Sequence of chain 3.A:
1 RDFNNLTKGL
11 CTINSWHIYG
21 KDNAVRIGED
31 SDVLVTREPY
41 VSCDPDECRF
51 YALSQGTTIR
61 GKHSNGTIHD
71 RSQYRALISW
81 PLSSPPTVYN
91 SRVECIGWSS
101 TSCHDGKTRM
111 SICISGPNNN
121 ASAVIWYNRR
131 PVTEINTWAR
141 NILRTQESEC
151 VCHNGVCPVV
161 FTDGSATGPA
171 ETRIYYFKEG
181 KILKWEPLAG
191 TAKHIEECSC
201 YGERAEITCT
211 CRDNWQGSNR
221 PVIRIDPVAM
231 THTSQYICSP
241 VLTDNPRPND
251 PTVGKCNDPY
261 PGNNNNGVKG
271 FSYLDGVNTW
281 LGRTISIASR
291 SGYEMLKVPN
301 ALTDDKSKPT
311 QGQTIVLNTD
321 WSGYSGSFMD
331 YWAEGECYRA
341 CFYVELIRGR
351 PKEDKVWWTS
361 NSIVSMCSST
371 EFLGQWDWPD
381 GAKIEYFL

Binding-site contacts:
Ligand atom C2 contacts residue ASN65 of chain 3.A at 2.9 Å.
Ligand atom O7 contacts residue ASN65 of chain 3.A at 2.9 Å (h-bond).
Ligand atom C7 contacts residue ASN65 of chain 3.A at 3.3 Å.
Ligand atom C4 contacts residue TRP357 of chain 3.A at 4.4 Å (hydrophobic).
Ligand atom C2 contacts residue TRP357 of chain 3.A at 4.2 Å (hydrophobic).
Ligand atom N2 contacts residue ASN65 of chain 3.A at 3.3 Å (h-bond).
Ligand atom O4 contacts residue TRP357 of chain 3.A at 4.2 Å.
Ligand atom C3 contacts residue ASN65 of chain 3.A at 4.2 Å.
Ligand atom O5 contacts residue ASN65 of chain 3.A at 2.5 Å (h-bond).
Ligand atom C1 contacts residue TRP357 of chain 3.A at 3.8 Å (hydrophobic).
Ligand atom C8 contacts residue TRP357 of chain 3.A at 3.5 Å (hydrophobic).
Ligand atom C5 contacts residue TRP357 of chain 3.A at 4.0 Å (hydrophobic).
Ligand atom C8 contacts residue ASN65 of chain 3.A at 4.5 Å.
Ligand atom O5 contacts residue TRP357 of chain 3.A at 4.3 Å.
Ligand atom N2 contacts residue TRP357 of chain 3.A at 3.5 Å (h-bond).
Ligand atom C3 contacts residue TRP357 of chain 3.A at 3.8 Å (hydrophobic).
Ligand atom C1 contacts residue ASN65 of chain 3.A at 1.9 Å.
Ligand atom O3 contacts residue TRP357 of chain 3.A at 4.4 Å.
Ligand atom C7 contacts residue TRP357 of chain 3.A at 4.0 Å (hydrophobic).
Ligand atom C5 contacts residue ASN65 of chain 3.A at 3.9 Å.

This small molecule binds to this protein.
Small molecule (SMILES): CC(=O)N[C@@H]1[C@@H](O)[C@H](O)[C@@H](CO)O[C@H]1O